Binding-site contacts:
Ligand atom C6 contacts residue GLY98 of chain 2.D at 4.3 Å.
Ligand atom C6 contacts residue TYR12 of chain 2.D at 3.7 Å (hydrophobic).
Ligand atom C1 contacts residue LEU99 of chain 2.D at 4.1 Å (hydrophobic).
Ligand atom C6 contacts residue ALA207 of chain 2.D at 3.6 Å (hydrophobic).
Ligand atom O6 contacts residue ALA207 of chain 2.D at 3.3 Å.
Ligand atom C4 contacts residue GLY98 of chain 2.D at 4.3 Å.
Ligand atom O5 contacts residue GLY98 of chain 2.D at 4.2 Å.
Ligand atom C5 contacts residue TYR12 of chain 2.D at 3.8 Å (hydrophobic).
Ligand atom C6 contacts residue TYR100 of chain 2.D at 3.6 Å (hydrophobic).
Ligand atom O4 contacts residue ASN14 of chain 2.D at 3.0 Å (h-bond).
Ligand atom O3 contacts residue ARG228 of chain 2.D at 3.2 Å (salt-bridge).
Ligand atom C4 contacts residue GLY227 of chain 2.D at 3.9 Å.
Ligand atom C4 contacts residue LEU99 of chain 2.D at 4.3 Å (hydrophobic).
Ligand atom O4 contacts residue ASP208 of chain 2.D at 3.9 Å.
Ligand atom O6 contacts residue LEU99 of chain 2.D at 3.5 Å (h-bond).
Ligand atom C3 contacts residue GLY227 of chain 2.D at 4.3 Å.
Ligand atom O3 contacts residue GLY227 of chain 2.D at 3.5 Å.
Ligand atom C4 contacts residue ARG228 of chain 2.D at 3.9 Å.
Ligand atom C3 contacts residue ARG228 of chain 2.D at 4.0 Å.
Ligand atom O2 contacts residue GLY98 of chain 2.D at 4.0 Å.
Ligand atom C3 contacts residue ASN14 of chain 2.D at 4.1 Å.
Ligand atom O6 contacts residue TYR100 of chain 2.D at 3.7 Å.
Ligand atom O5 contacts residue LEU99 of chain 2.D at 3.1 Å (h-bond).
Ligand atom O1 contacts residue TYR12 of chain 2.D at 4.3 Å.
Ligand atom O6 contacts residue GLY227 of chain 2.D at 4.4 Å.
Ligand atom O6 contacts residue THR97 of chain 2.D at 4.0 Å.
Ligand atom O5 contacts residue TYR100 of chain 2.D at 4.3 Å.
Ligand atom C7 contacts residue TYR12 of chain 2.D at 4.5 Å (hydrophobic).
Ligand atom O2 contacts residue LEU99 of chain 2.D at 3.8 Å.
Ligand atom C6 contacts residue LEU99 of chain 2.D at 3.6 Å (hydrophobic).
Ligand atom O4 contacts residue GLY227 of chain 2.D at 3.7 Å.
Ligand atom C5 contacts residue ASN14 of chain 2.D at 4.3 Å.
Ligand atom O6 contacts residue ASP208 of chain 2.D at 3.8 Å.
Ligand atom O6 contacts residue GLY98 of chain 2.D at 3.3 Å (h-bond).
Ligand atom C5 contacts residue LEU99 of chain 2.D at 3.9 Å (hydrophobic).
Ligand atom O4 contacts residue TYR12 of chain 2.D at 4.0 Å.
Ligand atom O3 contacts residue THR226 of chain 2.D at 4.5 Å.
Ligand atom O4 contacts residue ARG228 of chain 2.D at 3.2 Å (salt-bridge).
Ligand atom C4 contacts residue ASN14 of chain 2.D at 4.0 Å.

Sequence of chain 2.D:
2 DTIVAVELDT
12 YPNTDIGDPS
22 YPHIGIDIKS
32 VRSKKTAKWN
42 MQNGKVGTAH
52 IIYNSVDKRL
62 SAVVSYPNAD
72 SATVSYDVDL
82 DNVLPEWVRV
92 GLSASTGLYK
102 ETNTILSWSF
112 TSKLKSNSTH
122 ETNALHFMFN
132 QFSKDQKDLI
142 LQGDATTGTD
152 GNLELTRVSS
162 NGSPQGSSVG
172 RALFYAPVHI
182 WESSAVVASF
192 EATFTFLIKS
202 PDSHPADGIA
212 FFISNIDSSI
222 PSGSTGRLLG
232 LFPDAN

A protein and the small-molecule ligand that binds it are described below.
Small molecule (SMILES): CO[C@H]1O[C@H](CO)[C@@H](O)[C@H](O)[C@@H]1O